Sequence of chain 1.C:
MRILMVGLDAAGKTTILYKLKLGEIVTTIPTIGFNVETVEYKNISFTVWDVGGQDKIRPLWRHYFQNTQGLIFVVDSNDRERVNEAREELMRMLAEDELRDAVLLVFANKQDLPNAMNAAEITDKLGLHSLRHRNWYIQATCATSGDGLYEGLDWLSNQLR

Binding-site contacts:
Ligand atom O2A contacts residue THR15 of chain 1.C at 2.3 Å (h-bond).
Ligand atom O1B contacts residue THR14 of chain 1.C at 2.8 Å (h-bond).
Ligand atom PA contacts residue GLY12 of chain 1.C at 3.6 Å.
Ligand atom O2A contacts residue GLY12 of chain 1.C at 3.2 Å.
Ligand atom O6 contacts residue ASN109 of chain 1.C at 3.0 Å (h-bond).
Ligand atom O2B contacts residue LYS13 of chain 1.C at 3.0 Å (salt-bridge).
Ligand atom O3A contacts residue THR14 of chain 1.C at 3.2 Å (h-bond).
Ligand atom O5' contacts residue GLY12 of chain 1.C at 3.6 Å.
Ligand atom C6 contacts residue THR144 of chain 1.C at 3.6 Å.
Ligand atom O6 contacts residue ALA143 of chain 1.C at 2.6 Å (h-bond).
Ligand atom O3B contacts residue ALA10 of chain 1.C at 2.9 Å (h-bond).
Ligand atom O2B contacts residue GLY12 of chain 1.C at 3.0 Å (h-bond).
Ligand atom N1 contacts residue ASP112 of chain 1.C at 2.8 Å (salt-bridge).
Ligand atom PA contacts residue THR14 of chain 1.C at 3.3 Å.
Ligand atom O2B contacts residue LEU8 of chain 1.C at 3.6 Å (h-bond).
Ligand atom O3A contacts residue GLY12 of chain 1.C at 3.6 Å.
Ligand atom O5' contacts residue ALA10 of chain 1.C at 3.6 Å (h-bond).
Ligand atom N7 contacts residue ALA143 of chain 1.C at 3.5 Å.
Ligand atom N1 contacts residue THR144 of chain 1.C at 3.2 Å.
Ligand atom O1A contacts residue THR14 of chain 1.C at 3.2 Å (h-bond).
Ligand atom C8 contacts residue THR15 of chain 1.C at 3.6 Å.
Ligand atom N2 contacts residue ASP112 of chain 1.C at 2.6 Å (salt-bridge).
Ligand atom PB contacts residue LYS13 of chain 1.C at 3.6 Å.
Ligand atom O6 contacts residue CYS142 of chain 1.C at 3.2 Å.
Ligand atom PB contacts residue ALA10 of chain 1.C at 3.6 Å.
Ligand atom O6 contacts residue LYS110 of chain 1.C at 3.6 Å (salt-bridge).
Ligand atom O1B contacts residue LYS13 of chain 1.C at 3.7 Å.
Ligand atom O2B contacts residue ALA10 of chain 1.C at 3.5 Å (h-bond).
Ligand atom C2' contacts residue THR15 of chain 1.C at 3.6 Å.
Ligand atom N7 contacts residue ASN109 of chain 1.C at 3.0 Å (h-bond).
Ligand atom C6 contacts residue ALA143 of chain 1.C at 3.7 Å (hydrophobic).
Ligand atom O1A contacts residue LYS118 of chain 1.F at 3.2 Å (salt-bridge).
Ligand atom O2A contacts residue THR14 of chain 1.C at 3.1 Å (h-bond).
Ligand atom O6 contacts residue THR144 of chain 1.C at 3.5 Å (h-bond).
Ligand atom O4' contacts residue LYS110 of chain 1.C at 3.2 Å (salt-bridge).
Ligand atom C2 contacts residue ASP112 of chain 1.C at 3.5 Å.
Ligand atom C2 contacts residue THR144 of chain 1.C at 3.5 Å.
Ligand atom PA contacts residue THR15 of chain 1.C at 3.5 Å.
Ligand atom O2B contacts residue ALA11 of chain 1.C at 3.2 Å (h-bond).
Ligand atom C5 contacts residue ASN109 of chain 1.C at 3.7 Å.

Sequence of chain 1.F:
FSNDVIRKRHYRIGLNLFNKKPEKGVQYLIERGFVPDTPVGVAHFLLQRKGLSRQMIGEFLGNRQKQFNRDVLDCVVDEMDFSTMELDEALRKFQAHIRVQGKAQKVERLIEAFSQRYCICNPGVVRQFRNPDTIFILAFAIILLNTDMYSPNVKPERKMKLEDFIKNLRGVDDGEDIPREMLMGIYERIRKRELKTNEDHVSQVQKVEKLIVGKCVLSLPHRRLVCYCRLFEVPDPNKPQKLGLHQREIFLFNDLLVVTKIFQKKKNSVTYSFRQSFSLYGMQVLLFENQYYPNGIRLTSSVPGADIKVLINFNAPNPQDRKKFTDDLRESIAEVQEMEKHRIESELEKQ

The protein below binds the small molecule below.
Small molecule (SMILES): Nc1nc2c(ncn2[C@@H]2O[C@H](CO[P](=O)(O)OP(=O)(O)O)[C@@H](OP(=O)(O)O)[C@H]2O)c(=O)[nH]1